Binding-site contacts:
Ligand atom C3 contacts residue VAL383 of chain 1.B at 4.3 Å (hydrophobic).
Ligand atom C2 contacts residue GLN377 of chain 1.B at 4.1 Å.
Ligand atom C21 contacts residue PHE379 of chain 1.B at 3.5 Å (hydrophobic).
Ligand atom C21 contacts residue LEU707 of chain 1.B at 4.4 Å (hydrophobic).
Ligand atom C18 contacts residue PHE379 of chain 1.B at 4.4 Å (hydrophobic).
Ligand atom C1 contacts residue PHE379 of chain 1.B at 4.3 Å (hydrophobic).
Ligand atom C12 contacts residue PHE379 of chain 1.B at 3.6 Å (hydrophobic).
Ligand atom C12 contacts residue LEU382 of chain 1.B at 3.9 Å (hydrophobic).
Ligand atom C21 contacts residue VAL502 of chain 1.B at 3.8 Å (hydrophobic).
Ligand atom C2 contacts residue VAL383 of chain 1.B at 3.8 Å (hydrophobic).
Ligand atom C11 contacts residue PHE379 of chain 1.B at 3.4 Å (hydrophobic).
Ligand atom C23 contacts residue VAL502 of chain 1.B at 3.7 Å (hydrophobic).
Ligand atom C1 contacts residue VAL383 of chain 1.B at 3.5 Å (hydrophobic).
Ligand atom C22 contacts residue VAL502 of chain 1.B at 4.4 Å (hydrophobic).

Sequence of chain 1.B:
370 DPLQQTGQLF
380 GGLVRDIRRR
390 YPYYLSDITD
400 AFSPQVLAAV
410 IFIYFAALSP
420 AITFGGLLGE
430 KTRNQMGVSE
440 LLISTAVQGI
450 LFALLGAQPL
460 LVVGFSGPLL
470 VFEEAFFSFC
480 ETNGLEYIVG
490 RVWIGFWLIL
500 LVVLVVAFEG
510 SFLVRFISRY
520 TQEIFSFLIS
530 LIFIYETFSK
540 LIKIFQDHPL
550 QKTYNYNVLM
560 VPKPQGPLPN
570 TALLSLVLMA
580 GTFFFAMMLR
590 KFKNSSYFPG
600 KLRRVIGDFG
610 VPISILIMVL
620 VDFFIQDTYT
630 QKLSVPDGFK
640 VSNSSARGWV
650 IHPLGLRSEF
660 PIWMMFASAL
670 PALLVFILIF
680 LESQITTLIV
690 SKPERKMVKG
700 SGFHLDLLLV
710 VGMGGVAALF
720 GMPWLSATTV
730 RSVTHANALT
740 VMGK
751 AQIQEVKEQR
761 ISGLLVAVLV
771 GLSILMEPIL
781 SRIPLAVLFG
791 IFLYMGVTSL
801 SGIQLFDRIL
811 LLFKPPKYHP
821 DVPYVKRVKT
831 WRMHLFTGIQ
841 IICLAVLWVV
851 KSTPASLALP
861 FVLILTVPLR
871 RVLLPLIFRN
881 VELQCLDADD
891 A

The protein below binds the small molecule below.
Small molecule (SMILES): CC(C)CCC[C@@H](C)[C@H]1CC[C@H]2[C@@H]3CC=C4C[C@@H](O)CC[C@]4(C)[C@H]3CC[C@]12C